Sequence of chain 39.V:
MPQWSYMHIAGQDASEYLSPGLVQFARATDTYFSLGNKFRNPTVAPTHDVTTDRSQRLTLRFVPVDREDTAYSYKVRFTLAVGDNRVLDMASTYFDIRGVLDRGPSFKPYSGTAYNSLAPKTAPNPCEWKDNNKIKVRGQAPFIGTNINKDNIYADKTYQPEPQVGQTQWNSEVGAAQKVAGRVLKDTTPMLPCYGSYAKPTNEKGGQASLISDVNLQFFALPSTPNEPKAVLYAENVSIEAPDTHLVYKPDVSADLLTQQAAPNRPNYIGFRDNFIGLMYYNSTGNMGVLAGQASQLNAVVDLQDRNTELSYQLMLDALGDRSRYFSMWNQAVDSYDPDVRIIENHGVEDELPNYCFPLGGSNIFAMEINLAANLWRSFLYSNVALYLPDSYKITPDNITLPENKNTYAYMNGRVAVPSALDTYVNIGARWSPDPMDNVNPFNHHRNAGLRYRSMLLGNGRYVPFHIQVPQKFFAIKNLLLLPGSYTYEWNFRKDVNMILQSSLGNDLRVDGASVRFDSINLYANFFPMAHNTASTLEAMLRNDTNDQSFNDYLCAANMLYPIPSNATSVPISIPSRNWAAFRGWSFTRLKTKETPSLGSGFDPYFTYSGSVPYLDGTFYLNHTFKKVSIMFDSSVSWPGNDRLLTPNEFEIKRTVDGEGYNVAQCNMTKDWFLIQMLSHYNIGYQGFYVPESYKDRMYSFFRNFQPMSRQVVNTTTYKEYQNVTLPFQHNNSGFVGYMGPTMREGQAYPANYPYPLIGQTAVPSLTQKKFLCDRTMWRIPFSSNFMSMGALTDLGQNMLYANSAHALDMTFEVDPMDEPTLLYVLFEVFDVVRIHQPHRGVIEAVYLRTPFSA

A small-molecule ligand and the protein it binds are described below.
Small molecule (SMILES): NC(N)=NCCC[C@H](NC(=O)[C@@H]1CCCN1)C(=O)N[C@H](C=O)CC1=NC=NC1

Sequence of chain 39.T:
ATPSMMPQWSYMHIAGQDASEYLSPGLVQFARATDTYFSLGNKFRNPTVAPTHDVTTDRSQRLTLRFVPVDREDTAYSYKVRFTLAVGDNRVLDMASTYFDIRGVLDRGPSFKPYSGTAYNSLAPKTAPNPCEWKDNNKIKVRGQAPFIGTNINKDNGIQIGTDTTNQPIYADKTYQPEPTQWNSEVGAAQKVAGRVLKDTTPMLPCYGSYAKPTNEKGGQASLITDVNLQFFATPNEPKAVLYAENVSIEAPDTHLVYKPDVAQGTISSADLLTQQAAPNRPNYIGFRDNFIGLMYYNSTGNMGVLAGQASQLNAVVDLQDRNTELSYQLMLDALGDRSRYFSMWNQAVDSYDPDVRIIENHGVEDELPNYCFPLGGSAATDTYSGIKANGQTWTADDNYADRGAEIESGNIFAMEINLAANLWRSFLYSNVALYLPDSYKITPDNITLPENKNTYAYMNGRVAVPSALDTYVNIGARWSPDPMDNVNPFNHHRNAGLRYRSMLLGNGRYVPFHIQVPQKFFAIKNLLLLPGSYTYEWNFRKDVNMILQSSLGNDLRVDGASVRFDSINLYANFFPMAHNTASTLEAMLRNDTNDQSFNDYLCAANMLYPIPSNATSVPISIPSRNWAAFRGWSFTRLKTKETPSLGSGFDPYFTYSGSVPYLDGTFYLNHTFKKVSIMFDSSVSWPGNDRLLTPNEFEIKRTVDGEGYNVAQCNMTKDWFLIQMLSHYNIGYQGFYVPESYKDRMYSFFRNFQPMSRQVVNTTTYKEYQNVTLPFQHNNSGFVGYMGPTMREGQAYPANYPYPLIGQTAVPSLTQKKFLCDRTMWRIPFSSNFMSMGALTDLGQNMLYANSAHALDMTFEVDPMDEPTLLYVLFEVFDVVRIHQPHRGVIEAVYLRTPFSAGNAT

Binding-site contacts:
Ligand atom C contacts residue ARG649 of chain 39.T at 4.2 Å.
Ligand atom CG contacts residue ARG46 of chain 39.V at 3.7 Å.
Ligand atom CD2 contacts residue ARG845 of chain 39.T at 3.8 Å.
Ligand atom CD2 contacts residue GLU894 of chain 39.T at 4.2 Å.
Ligand atom C contacts residue ARG649 of chain 39.T at 3.8 Å.
Ligand atom N contacts residue ASN617 of chain 39.T at 2.8 Å (h-bond).
Ligand atom O contacts residue ARG845 of chain 39.T at 4.2 Å.
Ligand atom CG contacts residue ASN617 of chain 39.T at 3.6 Å.
Ligand atom CB contacts residue TYR619 of chain 39.T at 4.0 Å (hydrophobic).
Ligand atom CD contacts residue ASN617 of chain 39.T at 2.8 Å.
Ligand atom CA contacts residue ARG649 of chain 39.T at 4.0 Å.
Ligand atom CE1 contacts residue MET843 of chain 39.T at 4.1 Å (hydrophobic).
Ligand atom CD contacts residue ARG46 of chain 39.V at 3.9 Å.
Ligand atom CB contacts residue ARG649 of chain 39.T at 3.6 Å.
Ligand atom CB contacts residue CYS621 of chain 39.T at 3.7 Å (hydrophobic).
Ligand atom CE1 contacts residue LEU348 of chain 39.T at 4.0 Å (hydrophobic).
Ligand atom C contacts residue TYR619 of chain 39.T at 3.4 Å (hydrophobic).
Ligand atom CA contacts residue TYR619 of chain 39.T at 3.6 Å (hydrophobic).
Ligand atom CA contacts residue TYR619 of chain 39.T at 3.8 Å (hydrophobic).
Ligand atom N contacts residue ASP618 of chain 39.T at 3.5 Å (salt-bridge).
Ligand atom CD contacts residue CYS621 of chain 39.T at 4.2 Å (hydrophobic).
Ligand atom CA contacts residue CYS621 of chain 39.T at 3.1 Å (hydrophobic).
Ligand atom CG contacts residue GLU894 of chain 39.T at 3.8 Å.
Ligand atom N contacts residue CYS621 of chain 39.T at 3.2 Å (h-bond).
Ligand atom O contacts residue ARG649 of chain 39.T at 3.2 Å (salt-bridge).
Ligand atom CG contacts residue PHE896 of chain 39.T at 3.4 Å (hydrophobic).
Ligand atom CB contacts residue TYR619 of chain 39.T at 3.1 Å (hydrophobic).
Ligand atom C contacts residue ASN617 of chain 39.T at 4.2 Å.
Ligand atom CA contacts residue ARG649 of chain 39.T at 3.9 Å.
Ligand atom O contacts residue TYR619 of chain 39.T at 3.9 Å.
Ligand atom CE1 contacts residue GLU894 of chain 39.T at 4.3 Å.
Ligand atom ND1 contacts residue GLU894 of chain 39.T at 3.9 Å.
Ligand atom CA contacts residue ASN617 of chain 39.T at 4.2 Å.
Ligand atom N contacts residue TYR619 of chain 39.T at 3.4 Å.
Ligand atom CB contacts residue PHE896 of chain 39.T at 3.9 Å (hydrophobic).
Ligand atom ND1 contacts residue LEU348 of chain 39.T at 4.2 Å.
Ligand atom N contacts residue ARG649 of chain 39.T at 3.8 Å.
Ligand atom CB contacts residue GLU894 of chain 39.T at 4.2 Å.
Ligand atom N contacts residue TYR619 of chain 39.T at 3.7 Å.
Ligand atom CB contacts residue ARG649 of chain 39.T at 3.8 Å.